Binding-site contacts:
Ligand atom C7 contacts residue ASN47 of chain 1.A at 3.3 Å.
Ligand atom C7 contacts residue SER48 of chain 1.A at 4.4 Å.
Ligand atom N2 contacts residue ASN47 of chain 1.A at 3.1 Å (h-bond).
Ligand atom C2 contacts residue ASN47 of chain 1.A at 2.5 Å.
Ligand atom C8 contacts residue ASN47 of chain 1.A at 4.3 Å.
Ligand atom C4 contacts residue ASN47 of chain 1.A at 4.2 Å.
Ligand atom C3 contacts residue ASN47 of chain 1.A at 3.8 Å.
Ligand atom O6 contacts residue TYR45 of chain 1.A at 4.2 Å.
Ligand atom O5 contacts residue ASN47 of chain 1.A at 2.3 Å (h-bond).
Ligand atom C5 contacts residue ASN47 of chain 1.A at 3.6 Å.
Ligand atom C8 contacts residue VAL40 of chain 1.A at 3.5 Å (hydrophobic).
Ligand atom C7 contacts residue SER49 of chain 1.A at 3.3 Å.
Ligand atom C8 contacts residue SER49 of chain 1.A at 3.4 Å.
Ligand atom N2 contacts residue ASN42 of chain 1.A at 4.3 Å.
Ligand atom C1 contacts residue ASN47 of chain 1.A at 1.4 Å.
Ligand atom C8 contacts residue SER48 of chain 1.A at 4.2 Å.
Ligand atom C8 contacts residue GLU29 of chain 1.A at 3.7 Å.
Ligand atom C8 contacts residue ASN42 of chain 1.A at 4.5 Å.
Ligand atom O7 contacts residue SER49 of chain 1.A at 2.9 Å (h-bond).
Ligand atom O7 contacts residue SER48 of chain 1.A at 3.6 Å.
Ligand atom N2 contacts residue SER49 of chain 1.A at 4.3 Å.
Ligand atom O7 contacts residue ASN47 of chain 1.A at 3.0 Å (h-bond).

This small molecule binds to this protein.
Small molecule (SMILES): CC(=O)N[C@H]1[C@H](O[C@H]2[C@H](O)[C@@H](NC(C)=O)CO[C@@H]2CO)O[C@H](CO)[C@@H](O)[C@@H]1O

Sequence of chain 1.A:
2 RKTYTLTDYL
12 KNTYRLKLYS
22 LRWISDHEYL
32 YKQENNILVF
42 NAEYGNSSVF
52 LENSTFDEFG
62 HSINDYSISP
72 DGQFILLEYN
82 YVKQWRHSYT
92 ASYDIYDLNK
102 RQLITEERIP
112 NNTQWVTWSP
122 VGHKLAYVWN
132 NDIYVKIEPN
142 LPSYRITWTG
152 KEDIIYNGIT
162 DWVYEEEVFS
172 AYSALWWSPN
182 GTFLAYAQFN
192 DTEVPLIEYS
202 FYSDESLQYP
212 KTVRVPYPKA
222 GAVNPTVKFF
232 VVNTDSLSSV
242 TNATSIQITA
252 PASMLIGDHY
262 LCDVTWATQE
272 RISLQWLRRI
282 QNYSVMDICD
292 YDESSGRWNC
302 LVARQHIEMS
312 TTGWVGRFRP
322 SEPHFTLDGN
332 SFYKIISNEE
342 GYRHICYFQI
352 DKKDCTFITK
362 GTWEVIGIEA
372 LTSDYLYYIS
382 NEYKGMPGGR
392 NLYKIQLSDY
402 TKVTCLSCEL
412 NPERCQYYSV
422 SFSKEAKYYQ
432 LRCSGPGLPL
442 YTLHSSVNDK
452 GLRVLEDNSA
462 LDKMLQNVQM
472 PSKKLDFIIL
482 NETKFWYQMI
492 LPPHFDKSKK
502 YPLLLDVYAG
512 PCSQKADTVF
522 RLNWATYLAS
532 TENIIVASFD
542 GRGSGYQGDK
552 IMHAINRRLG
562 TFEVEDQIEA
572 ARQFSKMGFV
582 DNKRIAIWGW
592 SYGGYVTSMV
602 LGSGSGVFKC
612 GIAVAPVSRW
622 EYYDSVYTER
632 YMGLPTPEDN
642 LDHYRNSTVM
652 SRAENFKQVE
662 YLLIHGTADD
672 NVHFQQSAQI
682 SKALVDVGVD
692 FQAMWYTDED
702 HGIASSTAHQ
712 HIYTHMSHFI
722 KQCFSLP